A protein and the small-molecule ligand that binds it are described below.
Small molecule (SMILES): CSCC[C@H](NC(=O)[C@@H]1CCCN1C(=O)[C@H](CC(C)C)NC(=O)[C@H](CC(C)C)NC(=O)[C@H](CCCCN)NC(=O)[C@H](C)NC(=O)[C@H](CCCCN)NC(=O)[C@@H](N)CCCN=C(N)N)C(=O)N[C@@H](CCC(=O)O)C(=O)N[C@@H](CCC(=O)O)C(=O)N[C@@H](C)C(=O)N[C@@H](CC(C)C)C(=O)N[C@@H](CC(C)C)C(=O)N1CCC[C@H]1C=O

Sequence of chain 6.D:
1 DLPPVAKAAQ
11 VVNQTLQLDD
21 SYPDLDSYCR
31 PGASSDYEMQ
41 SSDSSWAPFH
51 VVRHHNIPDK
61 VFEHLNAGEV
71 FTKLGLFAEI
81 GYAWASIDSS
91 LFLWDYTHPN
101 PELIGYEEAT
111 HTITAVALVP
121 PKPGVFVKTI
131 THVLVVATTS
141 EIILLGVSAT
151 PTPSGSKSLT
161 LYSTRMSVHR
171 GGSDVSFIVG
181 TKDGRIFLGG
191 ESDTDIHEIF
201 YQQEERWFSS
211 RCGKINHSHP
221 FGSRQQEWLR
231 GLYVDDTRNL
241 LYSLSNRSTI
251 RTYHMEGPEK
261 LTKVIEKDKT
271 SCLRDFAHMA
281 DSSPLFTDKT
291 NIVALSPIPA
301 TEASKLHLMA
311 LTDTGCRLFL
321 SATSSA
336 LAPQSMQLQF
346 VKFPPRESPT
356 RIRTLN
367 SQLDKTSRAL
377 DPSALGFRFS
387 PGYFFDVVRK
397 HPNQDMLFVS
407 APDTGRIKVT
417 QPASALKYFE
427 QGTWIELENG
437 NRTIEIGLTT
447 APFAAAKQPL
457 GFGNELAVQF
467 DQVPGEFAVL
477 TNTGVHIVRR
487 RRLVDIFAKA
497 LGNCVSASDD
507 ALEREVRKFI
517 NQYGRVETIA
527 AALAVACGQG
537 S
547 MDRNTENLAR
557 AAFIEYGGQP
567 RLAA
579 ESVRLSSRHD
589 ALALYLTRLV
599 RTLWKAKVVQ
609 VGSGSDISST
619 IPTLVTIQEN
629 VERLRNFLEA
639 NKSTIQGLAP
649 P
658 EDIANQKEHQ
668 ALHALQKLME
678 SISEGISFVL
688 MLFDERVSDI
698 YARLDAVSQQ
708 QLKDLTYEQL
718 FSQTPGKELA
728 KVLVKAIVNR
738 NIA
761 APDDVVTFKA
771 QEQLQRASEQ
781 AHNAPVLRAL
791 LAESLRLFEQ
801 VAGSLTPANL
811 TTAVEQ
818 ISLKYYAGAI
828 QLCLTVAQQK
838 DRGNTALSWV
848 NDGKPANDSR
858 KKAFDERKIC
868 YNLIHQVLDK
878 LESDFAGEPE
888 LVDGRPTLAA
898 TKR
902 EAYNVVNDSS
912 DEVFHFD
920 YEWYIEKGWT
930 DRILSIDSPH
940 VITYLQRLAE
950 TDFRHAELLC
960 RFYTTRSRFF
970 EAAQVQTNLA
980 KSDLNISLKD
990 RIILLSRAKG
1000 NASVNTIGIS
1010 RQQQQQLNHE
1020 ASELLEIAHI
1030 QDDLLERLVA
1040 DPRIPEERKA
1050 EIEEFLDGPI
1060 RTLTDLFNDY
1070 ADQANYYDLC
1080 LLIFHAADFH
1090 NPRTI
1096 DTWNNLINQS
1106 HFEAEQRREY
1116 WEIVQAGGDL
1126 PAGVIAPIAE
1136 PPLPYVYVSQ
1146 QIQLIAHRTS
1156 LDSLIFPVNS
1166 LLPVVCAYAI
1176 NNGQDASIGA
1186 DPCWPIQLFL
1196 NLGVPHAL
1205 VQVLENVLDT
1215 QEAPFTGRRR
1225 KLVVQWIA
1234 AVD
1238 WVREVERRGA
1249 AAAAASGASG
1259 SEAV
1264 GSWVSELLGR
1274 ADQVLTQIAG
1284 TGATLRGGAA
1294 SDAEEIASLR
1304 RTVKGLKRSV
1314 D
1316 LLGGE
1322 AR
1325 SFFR

Sequence of chain 6.F:
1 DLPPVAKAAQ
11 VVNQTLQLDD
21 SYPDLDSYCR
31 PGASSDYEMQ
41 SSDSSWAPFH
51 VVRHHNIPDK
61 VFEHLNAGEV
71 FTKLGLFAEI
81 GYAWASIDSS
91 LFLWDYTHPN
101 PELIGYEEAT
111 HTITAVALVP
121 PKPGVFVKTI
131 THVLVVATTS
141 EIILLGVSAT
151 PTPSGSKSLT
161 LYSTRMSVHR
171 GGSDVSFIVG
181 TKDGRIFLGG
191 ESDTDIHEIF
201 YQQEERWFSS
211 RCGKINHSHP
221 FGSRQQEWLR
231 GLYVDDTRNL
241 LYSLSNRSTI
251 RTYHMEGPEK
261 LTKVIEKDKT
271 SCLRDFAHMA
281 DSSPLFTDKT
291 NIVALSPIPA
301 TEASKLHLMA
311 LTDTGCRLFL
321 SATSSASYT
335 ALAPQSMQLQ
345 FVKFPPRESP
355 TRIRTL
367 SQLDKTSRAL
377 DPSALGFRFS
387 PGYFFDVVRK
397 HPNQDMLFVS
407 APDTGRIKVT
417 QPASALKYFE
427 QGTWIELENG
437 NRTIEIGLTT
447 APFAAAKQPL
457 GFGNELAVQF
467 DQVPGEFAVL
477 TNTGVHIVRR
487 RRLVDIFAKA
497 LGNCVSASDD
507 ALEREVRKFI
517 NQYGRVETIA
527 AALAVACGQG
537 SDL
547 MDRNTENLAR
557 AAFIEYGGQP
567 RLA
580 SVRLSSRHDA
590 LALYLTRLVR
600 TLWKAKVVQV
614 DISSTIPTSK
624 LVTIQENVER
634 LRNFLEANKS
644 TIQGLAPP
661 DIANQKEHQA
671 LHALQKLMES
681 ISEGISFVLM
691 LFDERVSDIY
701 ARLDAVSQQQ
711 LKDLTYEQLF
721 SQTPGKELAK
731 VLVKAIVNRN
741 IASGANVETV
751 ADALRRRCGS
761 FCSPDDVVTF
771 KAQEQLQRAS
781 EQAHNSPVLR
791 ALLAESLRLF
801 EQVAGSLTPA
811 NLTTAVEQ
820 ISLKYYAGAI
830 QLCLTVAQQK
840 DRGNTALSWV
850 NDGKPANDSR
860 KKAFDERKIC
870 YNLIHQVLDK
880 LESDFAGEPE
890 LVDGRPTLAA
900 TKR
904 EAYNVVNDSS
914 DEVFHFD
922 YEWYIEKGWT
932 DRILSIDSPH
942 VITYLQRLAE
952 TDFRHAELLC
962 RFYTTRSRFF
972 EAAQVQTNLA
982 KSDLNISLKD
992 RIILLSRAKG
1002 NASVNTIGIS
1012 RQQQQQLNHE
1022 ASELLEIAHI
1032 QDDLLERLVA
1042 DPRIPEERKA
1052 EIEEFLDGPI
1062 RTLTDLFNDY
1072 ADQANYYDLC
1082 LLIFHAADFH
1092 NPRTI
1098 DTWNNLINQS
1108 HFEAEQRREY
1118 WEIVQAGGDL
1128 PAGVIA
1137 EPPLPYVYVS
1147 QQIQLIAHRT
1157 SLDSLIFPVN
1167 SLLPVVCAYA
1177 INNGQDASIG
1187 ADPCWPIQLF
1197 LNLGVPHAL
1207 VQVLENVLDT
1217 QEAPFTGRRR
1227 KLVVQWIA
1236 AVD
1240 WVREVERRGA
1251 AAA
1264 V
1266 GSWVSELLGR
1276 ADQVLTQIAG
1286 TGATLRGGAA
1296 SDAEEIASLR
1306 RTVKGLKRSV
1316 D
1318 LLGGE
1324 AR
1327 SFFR

Sequence of chain 6.P:
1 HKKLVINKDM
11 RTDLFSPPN

Binding-site contacts:
Ligand atom N contacts residue LYS8 of chain 6.P at 2.1 Å (salt-bridge).
Ligand atom NE contacts residue PHE1066 of chain 6.D at 2.2 Å.
Ligand atom CA contacts residue ARG11 of chain 6.P at 2.4 Å.
Ligand atom O contacts residue VAL127 of chain 6.F at 2.5 Å (h-bond).
Ligand atom CB contacts residue ARG11 of chain 6.P at 1.1 Å.
Ligand atom CZ contacts residue PHE1083 of chain 6.D at 0.9 Å (hydrophobic).
Ligand atom C contacts residue ASP1071 of chain 6.D at 0.9 Å.
Ligand atom N contacts residue ASP1071 of chain 6.D at 1.7 Å.
Ligand atom CB contacts residue PHE1066 of chain 6.D at 2.4 Å (hydrophobic).
Ligand atom NH1 contacts residue CYS1079 of chain 6.D at 2.3 Å (h-bond).
Ligand atom N contacts residue ASP1071 of chain 6.D at 2.7 Å (salt-bridge).
Ligand atom N contacts residue ASP1071 of chain 6.D at 1.4 Å (salt-bridge).
Ligand atom C contacts residue LYS8 of chain 6.P at 2.9 Å.
Ligand atom N contacts residue CYS1079 of chain 6.D at 2.6 Å (h-bond).
Ligand atom NH2 contacts residue PHE1083 of chain 6.D at 0.8 Å.
Ligand atom CD contacts residue PHE1083 of chain 6.D at 2.5 Å (hydrophobic).
Ligand atom N contacts residue GLY105 of chain 6.F at 2.8 Å (h-bond).
Ligand atom CA contacts residue LYS8 of chain 6.P at 2.5 Å.
Ligand atom O contacts residue ASP1071 of chain 6.D at 2.6 Å (salt-bridge).
Ligand atom CB contacts residue ASN1074 of chain 6.D at 2.8 Å.
Ligand atom CE contacts residue ASN1074 of chain 6.D at 1.9 Å.
Ligand atom O contacts residue ASP1071 of chain 6.D at 0.9 Å.
Ligand atom CD contacts residue PHE1066 of chain 6.D at 1.0 Å (hydrophobic).
Ligand atom CG contacts residue CYS1079 of chain 6.D at 2.2 Å (hydrophobic).
Ligand atom CA contacts residue CYS1079 of chain 6.D at 2.9 Å (hydrophobic).
Ligand atom NZ contacts residue ASN1074 of chain 6.D at 1.1 Å (h-bond).
Ligand atom CD contacts residue ASN1074 of chain 6.D at 2.5 Å.
Ligand atom CD contacts residue TYR1076 of chain 6.D at 2.5 Å (hydrophobic).
Ligand atom NE contacts residue PHE1083 of chain 6.D at 1.8 Å.
Ligand atom CG contacts residue TYR1076 of chain 6.D at 2.9 Å (hydrophobic).
Ligand atom CB contacts residue ASP1071 of chain 6.D at 2.7 Å.
Ligand atom C contacts residue ASP1071 of chain 6.D at 2.3 Å.
Ligand atom CB contacts residue LYS8 of chain 6.P at 2.2 Å.
Ligand atom CG contacts residue ASN1074 of chain 6.D at 1.5 Å.
Ligand atom N contacts residue ALA1070 of chain 6.D at 2.1 Å.
Ligand atom CA contacts residue ASP1071 of chain 6.D at 2.1 Å.
Ligand atom NH1 contacts residue PHE1083 of chain 6.D at 1.2 Å.
Ligand atom CA contacts residue ASP1071 of chain 6.D at 2.1 Å.
Ligand atom CG contacts residue PHE1066 of chain 6.D at 1.9 Å (hydrophobic).
Ligand atom O contacts residue LYS8 of chain 6.P at 2.2 Å.